A protein and the small-molecule ligand that binds it are described below.
Small molecule (SMILES): Clc1cccc(CN2CCNCC2)c1

Binding-site contacts:
Ligand atom C7 contacts residue TRP120 of chain 1.A at 4.0 Å (hydrophobic).
Ligand atom CL1 contacts residue THR158 of chain 1.A at 4.0 Å.
Ligand atom C8 contacts residue VAL117 of chain 1.A at 3.5 Å (hydrophobic).
Ligand atom C6 contacts residue MET97 of chain 1.A at 4.2 Å (hydrophobic).
Ligand atom C7 contacts residue MET97 of chain 1.A at 3.7 Å (hydrophobic).
Ligand atom C5 contacts residue MET97 of chain 1.A at 4.0 Å (hydrophobic).
Ligand atom N1 contacts residue THR158 of chain 1.A at 4.0 Å.
Ligand atom C8 contacts residue ALA116 of chain 1.A at 3.4 Å (hydrophobic).
Ligand atom C11 contacts residue THR158 of chain 1.A at 3.4 Å.
Ligand atom N2 contacts residue SER154 of chain 1.A at 3.2 Å (h-bond).
Ligand atom C6 contacts residue THR158 of chain 1.A at 4.0 Å.
Ligand atom C4 contacts residue TRP120 of chain 1.A at 3.9 Å (hydrophobic).
Ligand atom C10 contacts residue LEU187 of chain 1.A at 3.9 Å (hydrophobic).
Ligand atom C3 contacts residue SER154 of chain 1.A at 4.1 Å.
Ligand atom C7 contacts residue ALA116 of chain 1.A at 3.7 Å (hydrophobic).
Ligand atom C10 contacts residue LEU161 of chain 1.A at 3.9 Å (hydrophobic).
Ligand atom C2 contacts residue LEU187 of chain 1.A at 4.3 Å (hydrophobic).
Ligand atom C6 contacts residue LEU187 of chain 1.A at 4.0 Å (hydrophobic).
Ligand atom C2 contacts residue ASP188 of chain 1.A at 3.4 Å.
Ligand atom C9 contacts residue VAL117 of chain 1.A at 4.0 Å (hydrophobic).
Ligand atom C2 contacts residue ILE184 of chain 1.A at 3.8 Å (hydrophobic).
Ligand atom C9 contacts residue ALA116 of chain 1.A at 3.6 Å (hydrophobic).
Ligand atom C1 contacts residue LEU187 of chain 1.A at 3.7 Å (hydrophobic).
Ligand atom C4 contacts residue SER154 of chain 1.A at 3.1 Å.
Ligand atom C11 contacts residue LEU161 of chain 1.A at 4.1 Å (hydrophobic).
Ligand atom C1 contacts residue THR158 of chain 1.A at 4.1 Å.
Ligand atom N1 contacts residue SER154 of chain 1.A at 4.1 Å.
Ligand atom C1 contacts residue ILE184 of chain 1.A at 4.2 Å (hydrophobic).
Ligand atom C4 contacts residue ASP188 of chain 1.A at 4.0 Å.
Ligand atom C11 contacts residue LEU187 of chain 1.A at 4.1 Å (hydrophobic).
Ligand atom C9 contacts residue LEU187 of chain 1.A at 3.7 Å (hydrophobic).
Ligand atom C2 contacts residue SER154 of chain 1.A at 3.4 Å.
Ligand atom N2 contacts residue ASP188 of chain 1.A at 2.7 Å (salt-bridge).
Ligand atom C7 contacts residue LEU187 of chain 1.A at 3.9 Å (hydrophobic).
Ligand atom C10 contacts residue ALA116 of chain 1.A at 4.2 Å (hydrophobic).
Ligand atom C8 contacts residue LEU187 of chain 1.A at 3.7 Å (hydrophobic).
Ligand atom C5 contacts residue THR158 of chain 1.A at 3.8 Å.
Ligand atom C3 contacts residue TRP120 of chain 1.A at 3.8 Å (hydrophobic).
Ligand atom N2 contacts residue TRP120 of chain 1.A at 4.0 Å.
Ligand atom CL1 contacts residue LEU161 of chain 1.A at 3.8 Å.

Sequence of chain 1.A:
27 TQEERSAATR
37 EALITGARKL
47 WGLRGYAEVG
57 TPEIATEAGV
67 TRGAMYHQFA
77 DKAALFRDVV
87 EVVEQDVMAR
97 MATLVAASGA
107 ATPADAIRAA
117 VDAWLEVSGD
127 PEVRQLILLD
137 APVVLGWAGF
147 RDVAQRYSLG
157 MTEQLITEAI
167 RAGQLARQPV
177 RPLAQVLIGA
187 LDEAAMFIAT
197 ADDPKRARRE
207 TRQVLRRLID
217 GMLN